Sequence of chain 2.A:
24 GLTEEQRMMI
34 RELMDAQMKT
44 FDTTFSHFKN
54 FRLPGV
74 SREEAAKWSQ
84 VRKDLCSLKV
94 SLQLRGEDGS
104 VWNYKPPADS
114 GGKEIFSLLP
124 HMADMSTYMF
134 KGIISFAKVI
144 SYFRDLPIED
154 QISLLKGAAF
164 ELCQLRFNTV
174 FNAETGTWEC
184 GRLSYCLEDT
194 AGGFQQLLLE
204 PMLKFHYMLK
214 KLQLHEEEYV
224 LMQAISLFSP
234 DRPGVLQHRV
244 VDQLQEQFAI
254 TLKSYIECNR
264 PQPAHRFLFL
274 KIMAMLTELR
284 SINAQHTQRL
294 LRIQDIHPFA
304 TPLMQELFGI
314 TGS

This small molecule binds to this protein.
Small molecule (SMILES): C#C[C@]1(O)CC[C@H]2[C@@H]3CCc4cc(O)ccc4[C@H]3CC[C@@]21C

Binding-site contacts:
Ligand atom CAO contacts residue SER129 of chain 2.A at 3.8 Å.
Ligand atom CAE contacts residue LEU88 of chain 2.A at 3.8 Å (hydrophobic).
Ligand atom CAF contacts residue LEU293 of chain 2.A at 4.0 Å (hydrophobic).
Ligand atom CAA contacts residue ARG292 of chain 2.A at 4.1 Å.
Ligand atom CAA contacts residue ILE296 of chain 2.A at 3.3 Å (hydrophobic).
Ligand atom CAK contacts residue HIS289 of chain 2.A at 3.5 Å.
Ligand atom CAG contacts residue LEU293 of chain 2.A at 3.9 Å (hydrophobic).
Ligand atom CAI contacts residue MET125 of chain 2.A at 3.8 Å (hydrophobic).
Ligand atom CAU contacts residue ASP87 of chain 2.A at 3.7 Å.
Ligand atom CAO contacts residue MET307 of chain 2.A at 3.8 Å (hydrophobic).
Ligand atom CAQ contacts residue LEU293 of chain 2.A at 4.2 Å (hydrophobic).
Ligand atom CAN contacts residue HIS289 of chain 2.A at 3.6 Å.
Ligand atom CAE contacts residue ILE296 of chain 2.A at 4.0 Å (hydrophobic).
Ligand atom CAN contacts residue ARG292 of chain 2.A at 3.8 Å.
Ligand atom CAF contacts residue PHE311 of chain 2.A at 4.2 Å (hydrophobic).
Ligand atom OAC contacts residue PHE133 of chain 2.A at 3.5 Å.
Ligand atom CAL contacts residue LEU88 of chain 2.A at 4.3 Å (hydrophobic).
Ligand atom CAK contacts residue 3WG1 of chain 2.C at 4.1 Å.
Ligand atom CAU contacts residue ARG292 of chain 2.A at 4.0 Å.
Ligand atom OAC contacts residue MET307 of chain 2.A at 3.6 Å.
Ligand atom OAD contacts residue ARG292 of chain 2.A at 2.6 Å (salt-bridge).
Ligand atom CAH contacts residue SER129 of chain 2.A at 3.7 Å.
Ligand atom CAV contacts residue HIS289 of chain 2.A at 4.2 Å.
Ligand atom CAE contacts residue ARG292 of chain 2.A at 3.9 Å.
Ligand atom CAB contacts residue HIS289 of chain 2.A at 3.6 Å.
Ligand atom CAA contacts residue ASP87 of chain 2.A at 3.4 Å.
Ligand atom OAC contacts residue SER129 of chain 2.A at 3.1 Å (h-bond).
Ligand atom CAJ contacts residue MET125 of chain 2.A at 4.2 Å (hydrophobic).
Ligand atom CAH contacts residue MET307 of chain 2.A at 3.9 Å (hydrophobic).
Ligand atom OAD contacts residue SER90 of chain 2.A at 3.9 Å.
Ligand atom OAD contacts residue LEU91 of chain 2.A at 4.3 Å.
Ligand atom CAB contacts residue 3WG1 of chain 2.C at 3.7 Å.
Ligand atom OAD contacts residue ASP87 of chain 2.A at 3.1 Å (salt-bridge).
Ligand atom CAM contacts residue ASP87 of chain 2.A at 4.2 Å.
Ligand atom CAM contacts residue LEU91 of chain 2.A at 4.3 Å (hydrophobic).
Ligand atom CAE contacts residue ASP87 of chain 2.A at 3.5 Å.
Ligand atom CAJ contacts residue LEU122 of chain 2.A at 3.5 Å (hydrophobic).
Ligand atom CAM contacts residue LEU88 of chain 2.A at 3.9 Å (hydrophobic).
Ligand atom CAA contacts residue LEU88 of chain 2.A at 3.5 Å (hydrophobic).
Ligand atom OAC contacts residue PHE311 of chain 2.A at 4.1 Å.